A small-molecule ligand and the protein it binds are described below.
Small molecule (SMILES): CC(=O)N[C@H]1[C@H](O[C@H]2[C@H](O)[C@@H](NC(C)=O)CO[C@@H]2CO)O[C@H](CO)[C@@H](O[C@@H]2O[C@H](CO)[C@@H](O)[C@H](O)[C@@H]2O)[C@@H]1O

Sequence of chain 1.C:
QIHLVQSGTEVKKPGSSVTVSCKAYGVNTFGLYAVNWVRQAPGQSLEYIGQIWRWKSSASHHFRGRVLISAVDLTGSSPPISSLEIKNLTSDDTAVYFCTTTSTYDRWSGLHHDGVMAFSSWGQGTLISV

Sequence of chain 1.A:
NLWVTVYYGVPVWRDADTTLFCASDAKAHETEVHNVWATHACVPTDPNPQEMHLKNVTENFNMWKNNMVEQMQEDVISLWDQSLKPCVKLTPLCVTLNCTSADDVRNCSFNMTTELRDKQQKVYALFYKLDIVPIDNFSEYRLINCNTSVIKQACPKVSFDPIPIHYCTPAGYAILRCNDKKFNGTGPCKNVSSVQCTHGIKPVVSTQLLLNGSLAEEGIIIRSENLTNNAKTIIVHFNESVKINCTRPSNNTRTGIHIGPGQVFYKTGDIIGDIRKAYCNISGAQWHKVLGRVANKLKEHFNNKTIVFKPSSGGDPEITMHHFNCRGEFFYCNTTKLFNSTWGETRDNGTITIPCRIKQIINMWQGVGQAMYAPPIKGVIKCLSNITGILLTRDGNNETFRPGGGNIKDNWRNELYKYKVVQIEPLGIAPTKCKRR

Binding-site contacts:
Ligand atom C1 contacts residue ASN256 of chain 1.A at 1.4 Å.
Ligand atom C6 contacts residue TYR25 of chain 1.C at 4.0 Å (hydrophobic).
Ligand atom C3 contacts residue TYR25 of chain 1.C at 4.2 Å (hydrophobic).
Ligand atom O5 contacts residue ASN256 of chain 1.A at 2.4 Å (h-bond).
Ligand atom C8 contacts residue ASN256 of chain 1.A at 3.9 Å.
Ligand atom C6 contacts residue HIS3 of chain 1.C at 3.8 Å.
Ligand atom N2 contacts residue GLY26 of chain 1.C at 4.1 Å.
Ligand atom C3 contacts residue ASN256 of chain 1.A at 3.8 Å.
Ligand atom C1 contacts residue ASN259 of chain 1.A at 4.2 Å.
Ligand atom O5 contacts residue THR258 of chain 1.A at 3.4 Å (h-bond).
Ligand atom C3 contacts residue HIS3 of chain 1.C at 4.2 Å.
Ligand atom C7 contacts residue GLY26 of chain 1.C at 4.2 Å.
Ligand atom C5 contacts residue TYR25 of chain 1.C at 4.2 Å (hydrophobic).
Ligand atom C4 contacts residue ASN256 of chain 1.A at 4.3 Å.
Ligand atom O7 contacts residue ASN256 of chain 1.A at 4.0 Å.
Ligand atom C1 contacts residue HIS3 of chain 1.C at 4.0 Å.
Ligand atom C1 contacts residue TYR25 of chain 1.C at 4.0 Å (hydrophobic).
Ligand atom C7 contacts residue ASN256 of chain 1.A at 3.4 Å.
Ligand atom C6 contacts residue TYR25 of chain 1.C at 4.2 Å (hydrophobic).
Ligand atom C1 contacts residue THR258 of chain 1.A at 3.4 Å.
Ligand atom O3 contacts residue GLY26 of chain 1.C at 3.4 Å (h-bond).
Ligand atom C8 contacts residue ASN28 of chain 1.C at 3.7 Å.
Ligand atom C5 contacts residue THR258 of chain 1.A at 3.3 Å.
Ligand atom C3 contacts residue GLY26 of chain 1.C at 4.1 Å.
Ligand atom O6 contacts residue ASN259 of chain 1.A at 4.0 Å.
Ligand atom C6 contacts residue THR258 of chain 1.A at 4.0 Å.
Ligand atom O4 contacts residue TYR25 of chain 1.C at 4.0 Å.
Ligand atom O5 contacts residue ASN259 of chain 1.A at 3.7 Å.
Ligand atom C2 contacts residue ASN256 of chain 1.A at 2.5 Å.
Ligand atom N2 contacts residue ASN256 of chain 1.A at 2.9 Å (h-bond).
Ligand atom C7 contacts residue TYR25 of chain 1.C at 4.1 Å (hydrophobic).
Ligand atom O7 contacts residue GLY26 of chain 1.C at 4.1 Å.
Ligand atom C6 contacts residue GLN1 of chain 1.C at 3.6 Å.
Ligand atom O7 contacts residue TYR25 of chain 1.C at 3.4 Å.
Ligand atom O6 contacts residue GLN1 of chain 1.C at 2.9 Å (h-bond).
Ligand atom C5 contacts residue ASN256 of chain 1.A at 3.6 Å.
Ligand atom O5 contacts residue TYR25 of chain 1.C at 3.8 Å.
Ligand atom C4 contacts residue TYR25 of chain 1.C at 4.1 Å (hydrophobic).
Ligand atom C2 contacts residue TYR25 of chain 1.C at 3.5 Å (hydrophobic).
Ligand atom C2 contacts residue HIS3 of chain 1.C at 4.2 Å.